Binding-site contacts:
Ligand atom C6 contacts residue GLY256 of chain 1.B at 4.1 Å.
Ligand atom C7 contacts residue CYN1 of chain 1.H at 4.2 Å.
Ligand atom C1 contacts residue LEU255 of chain 1.B at 4.4 Å (hydrophobic).
Ligand atom C3 contacts residue THR103 of chain 1.B at 3.7 Å.
Ligand atom C1 contacts residue CYN1 of chain 1.H at 4.2 Å.
Ligand atom C2 contacts residue TYR98 of chain 1.B at 3.4 Å (hydrophobic).
Ligand atom C1 contacts residue TRP89 of chain 1.B at 4.2 Å (hydrophobic).
Ligand atom O contacts residue LEU252 of chain 1.B at 3.8 Å.
Ligand atom C4 contacts residue HEM1 of chain 1.F at 3.8 Å.
Ligand atom C3 contacts residue TRP89 of chain 1.B at 4.4 Å (hydrophobic).
Ligand atom C10 contacts residue VAL404 of chain 1.B at 4.0 Å (hydrophobic).
Ligand atom C9 contacts residue HEM1 of chain 1.F at 4.0 Å.
Ligand atom C3 contacts residue LEU252 of chain 1.B at 4.1 Å (hydrophobic).
Ligand atom C3 contacts residue TYR98 of chain 1.B at 3.5 Å (hydrophobic).
Ligand atom O contacts residue LEU255 of chain 1.B at 3.5 Å.
Ligand atom C6 contacts residue LEU255 of chain 1.B at 4.3 Å (hydrophobic).
Ligand atom C5 contacts residue CYN1 of chain 1.H at 3.2 Å.
Ligand atom O contacts residue TRP89 of chain 1.B at 3.2 Å.
Ligand atom C4 contacts residue CYN1 of chain 1.H at 4.2 Å.
Ligand atom C9 contacts residue VAL404 of chain 1.B at 4.3 Å (hydrophobic).
Ligand atom C8 contacts residue TRP89 of chain 1.B at 4.0 Å (hydrophobic).
Ligand atom C9 contacts residue THR260 of chain 1.B at 4.1 Å.
Ligand atom C2 contacts residue LEU252 of chain 1.B at 3.9 Å (hydrophobic).
Ligand atom C3 contacts residue ILE88 of chain 1.B at 4.5 Å (hydrophobic).
Ligand atom C6 contacts residue CYN1 of chain 1.H at 3.2 Å.
Ligand atom O contacts residue TYR98 of chain 1.B at 2.6 Å (h-bond).
Ligand atom C5 contacts residue HEM1 of chain 1.F at 3.8 Å.
Ligand atom C9 contacts residue VAL303 of chain 1.B at 3.7 Å (hydrophobic).
Ligand atom C8 contacts residue ILE403 of chain 1.B at 4.3 Å (hydrophobic).
Ligand atom C2 contacts residue TRP89 of chain 1.B at 3.7 Å (hydrophobic).
Ligand atom C10 contacts residue LEU255 of chain 1.B at 3.9 Å (hydrophobic).
Ligand atom C2 contacts residue LEU255 of chain 1.B at 4.2 Å (hydrophobic).
Ligand atom C6 contacts residue LEU252 of chain 1.B at 4.0 Å (hydrophobic).
Ligand atom C3 contacts residue HEM1 of chain 1.F at 4.3 Å.
Ligand atom C10 contacts residue THR187 of chain 1.B at 3.7 Å.
Ligand atom C8 contacts residue VAL303 of chain 1.B at 4.0 Å (hydrophobic).
Ligand atom C8 contacts residue ASP305 of chain 1.B at 3.7 Å.
Ligand atom C5 contacts residue LEU252 of chain 1.B at 4.0 Å (hydrophobic).
Ligand atom C9 contacts residue CYN1 of chain 1.H at 3.4 Å.
Ligand atom C10 contacts residue TRP89 of chain 1.B at 3.8 Å (hydrophobic).

A protein and the small-molecule ligand that binds it are described below.
Small molecule (SMILES): CC1(C)[C@@H]2CC[C@@]1(C)C(=O)C2

Sequence of chain 1.B:
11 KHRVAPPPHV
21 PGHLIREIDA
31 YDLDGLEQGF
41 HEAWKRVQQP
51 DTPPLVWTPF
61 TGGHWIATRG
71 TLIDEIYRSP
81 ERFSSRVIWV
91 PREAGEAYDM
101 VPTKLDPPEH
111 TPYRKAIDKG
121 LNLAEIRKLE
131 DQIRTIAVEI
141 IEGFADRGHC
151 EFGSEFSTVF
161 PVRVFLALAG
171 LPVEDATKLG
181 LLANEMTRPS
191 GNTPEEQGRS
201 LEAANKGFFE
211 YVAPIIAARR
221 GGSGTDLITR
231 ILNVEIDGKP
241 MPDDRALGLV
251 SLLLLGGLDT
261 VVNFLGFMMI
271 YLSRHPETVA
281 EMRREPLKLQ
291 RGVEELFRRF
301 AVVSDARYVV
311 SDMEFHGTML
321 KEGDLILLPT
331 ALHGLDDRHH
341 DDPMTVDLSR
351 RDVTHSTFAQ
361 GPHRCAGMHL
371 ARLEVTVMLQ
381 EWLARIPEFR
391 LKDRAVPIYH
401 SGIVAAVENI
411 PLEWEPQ